Sequence of chain 1.A:
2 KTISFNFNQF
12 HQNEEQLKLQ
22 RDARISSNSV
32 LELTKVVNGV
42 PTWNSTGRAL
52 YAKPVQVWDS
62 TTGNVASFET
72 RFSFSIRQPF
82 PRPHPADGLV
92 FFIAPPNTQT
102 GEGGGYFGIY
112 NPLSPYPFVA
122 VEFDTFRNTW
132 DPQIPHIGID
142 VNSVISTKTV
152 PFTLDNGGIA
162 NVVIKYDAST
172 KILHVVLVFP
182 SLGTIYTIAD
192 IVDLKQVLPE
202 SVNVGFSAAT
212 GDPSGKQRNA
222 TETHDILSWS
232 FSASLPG

This small molecule binds to this protein.
Small molecule (SMILES): CC(=O)N[C@@H]1[C@@H](O)[C@H](O)[C@@H](CO)O[C@H]1O

Binding-site contacts:
Ligand atom C4 contacts residue ASN220 of chain 1.A at 4.0 Å.
Ligand atom C8 contacts residue PRO84 of chain 1.A at 3.8 Å (hydrophobic).
Ligand atom C7 contacts residue ASN220 of chain 1.A at 3.4 Å.
Ligand atom C3 contacts residue ASN220 of chain 1.A at 3.5 Å.
Ligand atom O7 contacts residue ASN220 of chain 1.A at 2.8 Å (h-bond).
Ligand atom C2 contacts residue ASN220 of chain 1.A at 2.8 Å.
Ligand atom C7 contacts residue GLN218 of chain 1.A at 4.4 Å.
Ligand atom C6 contacts residue PHE81 of chain 1.A at 3.8 Å (hydrophobic).
Ligand atom O7 contacts residue PRO84 of chain 1.A at 4.1 Å.
Ligand atom O5 contacts residue PHE81 of chain 1.A at 4.1 Å.
Ligand atom N2 contacts residue ASN220 of chain 1.A at 3.4 Å (h-bond).
Ligand atom C1 contacts residue ARG83 of chain 1.A at 3.1 Å.
Ligand atom N2 contacts residue PRO84 of chain 1.A at 4.1 Å.
Ligand atom O5 contacts residue ASN220 of chain 1.A at 2.0 Å (h-bond).
Ligand atom O6 contacts residue PRO82 of chain 1.A at 4.2 Å.
Ligand atom N2 contacts residue ARG83 of chain 1.A at 3.5 Å (salt-bridge).
Ligand atom C6 contacts residue ASN220 of chain 1.A at 4.2 Å.
Ligand atom O6 contacts residue PHE81 of chain 1.A at 4.2 Å.
Ligand atom C7 contacts residue ARG83 of chain 1.A at 4.0 Å.
Ligand atom O7 contacts residue ARG83 of chain 1.A at 4.3 Å.
Ligand atom C7 contacts residue PRO84 of chain 1.A at 3.8 Å (hydrophobic).
Ligand atom O7 contacts residue GLN218 of chain 1.A at 4.4 Å.
Ligand atom C1 contacts residue ASN220 of chain 1.A at 1.3 Å.
Ligand atom C5 contacts residue ASN220 of chain 1.A at 3.1 Å.
Ligand atom C8 contacts residue GLN218 of chain 1.A at 3.6 Å.
Ligand atom O5 contacts residue ARG83 of chain 1.A at 3.6 Å.
Ligand atom C2 contacts residue ARG83 of chain 1.A at 3.4 Å.